Binding-site contacts:
Ligand atom C7 contacts residue ASN276 of chain 1.B at 3.5 Å.
Ligand atom O5 contacts residue ASN273 of chain 1.B at 4.4 Å.
Ligand atom C1 contacts residue ASN276 of chain 1.B at 1.4 Å.
Ligand atom C1 contacts residue ASN273 of chain 1.B at 4.3 Å.
Ligand atom C1 contacts residue ALA279 of chain 1.B at 4.3 Å (hydrophobic).
Ligand atom O7 contacts residue ASN276 of chain 1.B at 3.8 Å.
Ligand atom C5 contacts residue ASN276 of chain 1.B at 3.7 Å.
Ligand atom O5 contacts residue ASN276 of chain 1.B at 2.4 Å (h-bond).
Ligand atom N2 contacts residue ASN276 of chain 1.B at 2.9 Å (h-bond).
Ligand atom O5 contacts residue ALA279 of chain 1.B at 4.2 Å.
Ligand atom C3 contacts residue ASN276 of chain 1.B at 3.8 Å.
Ligand atom C2 contacts residue ASN276 of chain 1.B at 2.5 Å.
Ligand atom C4 contacts residue ASN276 of chain 1.B at 4.2 Å.

Sequence of chain 1.B:
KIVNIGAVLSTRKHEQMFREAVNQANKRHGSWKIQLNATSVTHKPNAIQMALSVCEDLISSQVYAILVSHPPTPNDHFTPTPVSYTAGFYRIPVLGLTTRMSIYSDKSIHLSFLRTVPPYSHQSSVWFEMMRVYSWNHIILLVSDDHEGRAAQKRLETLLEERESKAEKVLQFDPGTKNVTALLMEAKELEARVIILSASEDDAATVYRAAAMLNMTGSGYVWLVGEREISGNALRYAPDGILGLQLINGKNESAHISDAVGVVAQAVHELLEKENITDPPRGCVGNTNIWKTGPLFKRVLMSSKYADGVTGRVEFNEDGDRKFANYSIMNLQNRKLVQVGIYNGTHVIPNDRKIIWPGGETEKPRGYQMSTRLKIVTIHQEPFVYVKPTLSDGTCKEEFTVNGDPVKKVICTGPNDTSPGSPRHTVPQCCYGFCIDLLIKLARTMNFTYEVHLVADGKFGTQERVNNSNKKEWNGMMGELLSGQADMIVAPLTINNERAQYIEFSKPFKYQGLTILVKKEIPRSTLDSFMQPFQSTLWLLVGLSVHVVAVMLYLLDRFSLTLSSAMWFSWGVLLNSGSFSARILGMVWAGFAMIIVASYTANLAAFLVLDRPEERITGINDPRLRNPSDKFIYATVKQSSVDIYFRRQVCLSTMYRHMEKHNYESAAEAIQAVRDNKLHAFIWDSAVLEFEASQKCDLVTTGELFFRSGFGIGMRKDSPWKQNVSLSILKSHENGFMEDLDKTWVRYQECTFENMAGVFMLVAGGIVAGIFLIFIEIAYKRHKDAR

This small molecule binds to this protein.
Small molecule (SMILES): CC(=O)N[C@@H]1[C@@H](O)[C@H](O)[C@@H](CO)O[C@H]1O